A protein and the small-molecule ligand that binds it are described below.
Small molecule (SMILES): CC[C@H](C)[C@H](NC(=O)[C@H](CC(C)C)NC(=O)[C@H](CO)NC(=O)CNC(=O)[C@@H](NC(=O)[C@@H](N)[C@@H](C)O)C(C)C)C(=O)N[C@H](C=O)CCC(N)=O

Binding-site contacts:
Ligand atom CD1 contacts residue LEU40 of chain 22.D at 3.8 Å (hydrophobic).
Ligand atom CD1 contacts residue ARG29 of chain 22.D at 4.4 Å.
Ligand atom O contacts residue ARG36 of chain 22.D at 3.6 Å (salt-bridge).
Ligand atom CA contacts residue ARG29 of chain 22.D at 4.0 Å.
Ligand atom C contacts residue ARG35 of chain 22.D at 3.6 Å.
Ligand atom CG2 contacts residue ASP243 of chain 22.D at 3.3 Å.
Ligand atom CD contacts residue ARG36 of chain 22.D at 4.1 Å.
Ligand atom CB contacts residue ARG35 of chain 22.D at 4.1 Å.
Ligand atom CA contacts residue ASP243 of chain 22.D at 4.3 Å.
Ligand atom CB contacts residue ASP243 of chain 22.D at 4.3 Å.
Ligand atom N contacts residue ARG35 of chain 22.D at 4.1 Å.
Ligand atom N contacts residue PRO43 of chain 22.D at 4.4 Å.
Ligand atom CB contacts residue ARG35 of chain 22.D at 3.5 Å.
Ligand atom O contacts residue ARG35 of chain 22.D at 3.1 Å (salt-bridge).
Ligand atom CG1 contacts residue ARG35 of chain 22.D at 4.2 Å.
Ligand atom CG contacts residue LEU40 of chain 22.D at 4.4 Å (hydrophobic).
Ligand atom C contacts residue ARG35 of chain 22.D at 4.4 Å.
Ligand atom CG2 contacts residue PRO43 of chain 22.D at 3.9 Å (hydrophobic).
Ligand atom CA contacts residue ARG35 of chain 22.D at 3.9 Å.
Ligand atom O contacts residue ASP243 of chain 22.D at 4.1 Å.
Ligand atom NE2 contacts residue ARG36 of chain 22.D at 3.9 Å.
Ligand atom OG contacts residue ARG29 of chain 22.D at 4.3 Å.
Ligand atom O contacts residue ARG29 of chain 22.D at 3.8 Å.
Ligand atom OE1 contacts residue ARG36 of chain 22.D at 3.8 Å.
Ligand atom CB contacts residue ARG29 of chain 22.D at 4.1 Å.
Ligand atom CA contacts residue ASP243 of chain 22.D at 3.3 Å.
Ligand atom CD1 contacts residue LEU32 of chain 22.D at 3.8 Å (hydrophobic).
Ligand atom C contacts residue ASP243 of chain 22.D at 3.9 Å.
Ligand atom N contacts residue ASP243 of chain 22.D at 2.8 Å (salt-bridge).
Ligand atom O contacts residue ARG35 of chain 22.D at 3.4 Å (salt-bridge).
Ligand atom CB contacts residue PRO43 of chain 22.D at 3.8 Å (hydrophobic).
Ligand atom CA contacts residue ASP243 of chain 22.D at 4.4 Å.
Ligand atom C contacts residue ARG36 of chain 22.D at 3.2 Å.
Ligand atom CG2 contacts residue LEU40 of chain 22.D at 4.2 Å (hydrophobic).
Ligand atom CA contacts residue PRO43 of chain 22.D at 4.4 Å (hydrophobic).
Ligand atom N contacts residue ASP243 of chain 22.D at 3.2 Å (salt-bridge).
Ligand atom CB contacts residue LEU40 of chain 22.D at 4.1 Å (hydrophobic).
Ligand atom OG contacts residue ILE25 of chain 22.D at 4.0 Å.
Ligand atom CD1 contacts residue ARG35 of chain 22.D at 4.5 Å.
Ligand atom C contacts residue ASP243 of chain 22.D at 3.8 Å.

Sequence of chain 22.D:
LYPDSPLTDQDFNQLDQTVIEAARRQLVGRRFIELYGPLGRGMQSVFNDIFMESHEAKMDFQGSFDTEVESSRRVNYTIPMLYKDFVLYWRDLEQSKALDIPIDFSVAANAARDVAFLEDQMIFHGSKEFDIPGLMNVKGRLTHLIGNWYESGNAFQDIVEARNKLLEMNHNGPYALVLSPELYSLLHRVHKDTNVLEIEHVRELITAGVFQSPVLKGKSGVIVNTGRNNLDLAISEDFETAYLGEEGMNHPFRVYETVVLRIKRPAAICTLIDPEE